The protein below binds the small molecule below.
Small molecule (SMILES): NC[C@@H]1O[C@H](O[C@H]2[C@@H](O)[C@H](O[C@@H]3[C@@H](O)[C@H](N)C[C@H](N)[C@H]3O[C@H]3O[C@H](CO)[C@@H](O)[C@H](O)[C@H]3N)O[C@@H]2CO)[C@H](N)[C@@H](O)[C@@H]1O

Binding-site contacts:
Ligand atom C24 contacts residue SER47 of chain 1.MA at 3.8 Å.
Ligand atom O34 contacts residue GLY46 of chain 1.MA at 3.8 Å.
Ligand atom O44 contacts residue ARG45 of chain 1.MA at 4.1 Å.
Ligand atom C34 contacts residue SER47 of chain 1.MA at 3.5 Å.
Ligand atom C44 contacts residue ARG45 of chain 1.MA at 4.4 Å.
Ligand atom O34 contacts residue SER48 of chain 1.MA at 3.8 Å.
Ligand atom O34 contacts residue SER47 of chain 1.MA at 2.5 Å (h-bond).
Ligand atom O34 contacts residue ARG45 of chain 1.MA at 3.9 Å.
Ligand atom N24 contacts residue SER47 of chain 1.MA at 3.1 Å (h-bond).

Sequence of chain 1.MA:
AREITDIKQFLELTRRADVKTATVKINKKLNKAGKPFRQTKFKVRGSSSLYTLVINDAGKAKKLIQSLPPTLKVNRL